Binding-site contacts:
Ligand atom C6 contacts residue GLU39 of chain 1.C at 4.5 Å.
Ligand atom O5 contacts residue ASN35 of chain 1.C at 2.1 Å (h-bond).
Ligand atom C4 contacts residue ASN35 of chain 1.C at 4.0 Å.
Ligand atom C3 contacts residue ASN35 of chain 1.C at 3.6 Å.
Ligand atom C8 contacts residue ASN35 of chain 1.C at 3.9 Å.
Ligand atom C7 contacts residue GLN322 of chain 1.C at 2.9 Å.
Ligand atom C1 contacts residue GLN322 of chain 1.C at 3.6 Å.
Ligand atom C8 contacts residue GLN322 of chain 1.C at 4.2 Å.
Ligand atom C5 contacts residue ASN35 of chain 1.C at 3.4 Å.
Ligand atom C2 contacts residue ASN35 of chain 1.C at 2.2 Å.
Ligand atom C1 contacts residue ASN35 of chain 1.C at 1.5 Å.
Ligand atom O7 contacts residue GLN322 of chain 1.C at 2.8 Å (h-bond).
Ligand atom C2 contacts residue GLN322 of chain 1.C at 3.6 Å.
Ligand atom C7 contacts residue ASN35 of chain 1.C at 3.5 Å.
Ligand atom O6 contacts residue GLU39 of chain 1.C at 3.7 Å.
Ligand atom O5 contacts residue THR37 of chain 1.C at 4.2 Å.
Ligand atom C6 contacts residue ASN35 of chain 1.C at 4.3 Å.
Ligand atom N2 contacts residue ASN35 of chain 1.C at 2.8 Å (h-bond).
Ligand atom O7 contacts residue ASN35 of chain 1.C at 4.4 Å.
Ligand atom N2 contacts residue GLN322 of chain 1.C at 2.6 Å (h-bond).

The small molecule below binds the protein below.
Small molecule (SMILES): CC(=O)N[C@@H]1[C@@H](O)[C@H](O)[C@@H](CO)O[C@H]1O

Sequence of chain 1.C:
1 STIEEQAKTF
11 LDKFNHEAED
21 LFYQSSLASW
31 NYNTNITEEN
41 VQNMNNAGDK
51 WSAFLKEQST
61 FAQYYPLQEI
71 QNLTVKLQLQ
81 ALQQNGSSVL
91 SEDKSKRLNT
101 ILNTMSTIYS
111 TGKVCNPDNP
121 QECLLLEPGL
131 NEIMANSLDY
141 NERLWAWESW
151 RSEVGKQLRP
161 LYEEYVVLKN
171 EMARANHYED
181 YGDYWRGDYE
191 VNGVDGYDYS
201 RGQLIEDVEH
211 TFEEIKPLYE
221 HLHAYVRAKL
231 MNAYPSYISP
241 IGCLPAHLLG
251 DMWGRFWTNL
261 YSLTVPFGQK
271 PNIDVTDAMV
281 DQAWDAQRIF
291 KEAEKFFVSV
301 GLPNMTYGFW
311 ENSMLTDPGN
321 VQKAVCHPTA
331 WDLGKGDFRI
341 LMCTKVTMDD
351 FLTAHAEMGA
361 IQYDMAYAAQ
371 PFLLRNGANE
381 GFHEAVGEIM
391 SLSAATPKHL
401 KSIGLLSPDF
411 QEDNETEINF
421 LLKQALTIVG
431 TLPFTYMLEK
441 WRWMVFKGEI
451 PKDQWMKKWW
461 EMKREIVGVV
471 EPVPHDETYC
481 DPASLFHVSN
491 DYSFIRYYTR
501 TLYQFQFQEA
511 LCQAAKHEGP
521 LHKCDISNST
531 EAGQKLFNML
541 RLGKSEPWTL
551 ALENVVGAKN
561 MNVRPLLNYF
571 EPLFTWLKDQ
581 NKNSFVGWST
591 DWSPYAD